Binding-site contacts:
Ligand atom O7 contacts residue ARG220 of chain 1.A at 4.0 Å.
Ligand atom C3 contacts residue ASN165 of chain 1.C at 3.8 Å.
Ligand atom N2 contacts residue SER219 of chain 1.A at 3.1 Å (h-bond).
Ligand atom C3 contacts residue TRP222 of chain 1.A at 4.4 Å (hydrophobic).
Ligand atom O5 contacts residue TRP222 of chain 1.A at 3.9 Å.
Ligand atom C1 contacts residue TRP222 of chain 1.A at 3.8 Å (hydrophobic).
Ligand atom C5 contacts residue TRP222 of chain 1.A at 3.5 Å (hydrophobic).
Ligand atom C2 contacts residue TRP222 of chain 1.A at 3.9 Å (hydrophobic).
Ligand atom C4 contacts residue TRP222 of chain 1.A at 3.9 Å (hydrophobic).
Ligand atom O3 contacts residue TRP222 of chain 1.A at 3.7 Å.
Ligand atom C7 contacts residue SER219 of chain 1.A at 3.6 Å.
Ligand atom O6 contacts residue THR167 of chain 1.C at 3.4 Å.
Ligand atom C7 contacts residue TRP222 of chain 1.A at 3.8 Å (hydrophobic).
Ligand atom O5 contacts residue ASN165 of chain 1.C at 2.3 Å (h-bond).
Ligand atom C3 contacts residue SER219 of chain 1.A at 4.4 Å.
Ligand atom C6 contacts residue THR167 of chain 1.C at 3.5 Å.
Ligand atom C6 contacts residue TRP222 of chain 1.A at 4.3 Å (hydrophobic).
Ligand atom C6 contacts residue VAL244 of chain 1.C at 4.4 Å (hydrophobic).
Ligand atom C8 contacts residue THR167 of chain 1.C at 4.1 Å.
Ligand atom C7 contacts residue ASN165 of chain 1.C at 3.2 Å.
Ligand atom C1 contacts residue SER219 of chain 1.A at 3.8 Å.
Ligand atom N2 contacts residue ASN165 of chain 1.C at 3.0 Å (h-bond).
Ligand atom N2 contacts residue TRP222 of chain 1.A at 4.3 Å.
Ligand atom C8 contacts residue SER219 of chain 1.A at 3.6 Å.
Ligand atom C8 contacts residue PRO221 of chain 1.A at 4.2 Å (hydrophobic).
Ligand atom C2 contacts residue SER219 of chain 1.A at 4.0 Å.
Ligand atom C5 contacts residue ASN165 of chain 1.C at 3.6 Å.
Ligand atom O7 contacts residue ASN165 of chain 1.C at 3.0 Å (h-bond).
Ligand atom C7 contacts residue PRO221 of chain 1.A at 4.1 Å (hydrophobic).
Ligand atom C8 contacts residue THR187 of chain 1.A at 4.4 Å.
Ligand atom C1 contacts residue ASN165 of chain 1.C at 1.4 Å.
Ligand atom C4 contacts residue ASN165 of chain 1.C at 4.2 Å.
Ligand atom O6 contacts residue TRP222 of chain 1.A at 3.0 Å.
Ligand atom C2 contacts residue ASN165 of chain 1.C at 2.5 Å.
Ligand atom O7 contacts residue TRP222 of chain 1.A at 2.8 Å (h-bond).
Ligand atom C8 contacts residue VAL242 of chain 1.C at 3.8 Å (hydrophobic).
Ligand atom C3 contacts residue TRP222 of chain 1.A at 4.2 Å (hydrophobic).
Ligand atom O5 contacts residue TRP222 of chain 1.A at 4.5 Å.
Ligand atom O7 contacts residue PRO221 of chain 1.A at 3.1 Å.
Ligand atom C6 contacts residue TRP222 of chain 1.A at 4.4 Å (hydrophobic).

Sequence of chain 1.A:
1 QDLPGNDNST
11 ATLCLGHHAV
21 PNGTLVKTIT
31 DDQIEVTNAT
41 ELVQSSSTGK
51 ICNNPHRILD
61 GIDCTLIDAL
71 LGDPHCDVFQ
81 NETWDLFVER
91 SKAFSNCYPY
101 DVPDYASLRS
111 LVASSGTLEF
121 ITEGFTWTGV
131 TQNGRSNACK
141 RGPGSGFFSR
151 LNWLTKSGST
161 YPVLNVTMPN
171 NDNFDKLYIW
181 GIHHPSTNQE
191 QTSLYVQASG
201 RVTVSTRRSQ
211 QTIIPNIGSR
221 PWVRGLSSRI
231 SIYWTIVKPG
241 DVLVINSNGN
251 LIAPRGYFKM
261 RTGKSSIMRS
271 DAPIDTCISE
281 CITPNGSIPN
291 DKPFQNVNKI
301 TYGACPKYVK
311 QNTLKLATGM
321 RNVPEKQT

Sequence of chain 1.C:
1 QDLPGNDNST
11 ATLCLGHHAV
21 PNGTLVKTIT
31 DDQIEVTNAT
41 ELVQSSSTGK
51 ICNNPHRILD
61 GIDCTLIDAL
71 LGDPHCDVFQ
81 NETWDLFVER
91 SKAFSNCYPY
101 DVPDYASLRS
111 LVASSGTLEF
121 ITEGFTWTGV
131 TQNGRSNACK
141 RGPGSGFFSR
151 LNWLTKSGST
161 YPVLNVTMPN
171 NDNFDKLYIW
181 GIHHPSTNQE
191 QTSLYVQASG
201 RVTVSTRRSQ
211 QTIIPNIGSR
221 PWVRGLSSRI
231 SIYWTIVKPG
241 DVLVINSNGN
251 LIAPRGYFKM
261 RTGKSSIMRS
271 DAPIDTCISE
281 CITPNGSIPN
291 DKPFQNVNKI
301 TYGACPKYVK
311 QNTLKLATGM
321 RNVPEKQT

The protein below binds the small molecule below.
Small molecule (SMILES): CC(=O)N[C@H]1[C@H](O[C@H]2[C@H](O)[C@@H](NC(C)=O)CO[C@@H]2CO)O[C@H](CO)[C@@H](O[C@@H]2O[C@H](CO)[C@@H](O)[C@H](O)[C@@H]2O)[C@@H]1O